Binding-site contacts:
Ligand atom C08 contacts residue ALA53 of chain 1.B at 4.1 Å (hydrophobic).
Ligand atom N01 contacts residue HIS227 of chain 1.B at 3.2 Å (h-bond).
Ligand atom C04 contacts residue LEU49 of chain 1.B at 4.2 Å (hydrophobic).
Ligand atom N01 contacts residue LEU228 of chain 1.B at 4.1 Å.
Ligand atom C18 contacts residue MET124 of chain 1.B at 4.2 Å (hydrophobic).
Ligand atom C01 contacts residue LEU228 of chain 1.B at 4.2 Å (hydrophobic).
Ligand atom C14 contacts residue LEU87 of chain 1.B at 4.2 Å (hydrophobic).
Ligand atom O01 contacts residue GLU56 of chain 1.B at 2.5 Å (salt-bridge).
Ligand atom C08 contacts residue GLU56 of chain 1.B at 3.3 Å.
Ligand atom C12 contacts residue LEU94 of chain 1.B at 3.7 Å (hydrophobic).
Ligand atom C13 contacts residue MET91 of chain 1.B at 4.2 Å (hydrophobic).
Ligand atom C09 contacts residue LEU90 of chain 1.B at 3.9 Å (hydrophobic).
Ligand atom C13 contacts residue LEU131 of chain 1.B at 4.2 Å (hydrophobic).
Ligand atom O01 contacts residue LEU94 of chain 1.B at 4.2 Å.
Ligand atom C19 contacts residue HIS227 of chain 1.B at 3.2 Å.
Ligand atom C11 contacts residue LEU94 of chain 1.B at 4.1 Å (hydrophobic).
Ligand atom C07 contacts residue ALA53 of chain 1.B at 3.8 Å (hydrophobic).
Ligand atom C04 contacts residue ALA53 of chain 1.B at 4.2 Å (hydrophobic).
Ligand atom C17 contacts residue ILE127 of chain 1.B at 4.3 Å (hydrophobic).
Ligand atom C01 contacts residue LEU87 of chain 1.B at 4.2 Å (hydrophobic).
Ligand atom C16 contacts residue MET91 of chain 1.B at 4.1 Å (hydrophobic).
Ligand atom C12 contacts residue MET91 of chain 1.B at 3.7 Å (hydrophobic).
Ligand atom C17 contacts residue MET124 of chain 1.B at 3.6 Å (hydrophobic).
Ligand atom C09 contacts residue GLU56 of chain 1.B at 3.3 Å.
Ligand atom C05 contacts residue PHE107 of chain 1.B at 4.3 Å (hydrophobic).
Ligand atom C08 contacts residue LEU52 of chain 1.B at 4.3 Å (hydrophobic).
Ligand atom C16 contacts residue ILE127 of chain 1.B at 4.2 Å (hydrophobic).
Ligand atom C18 contacts residue HIS227 of chain 1.B at 4.0 Å.
Ligand atom C17 contacts residue HIS227 of chain 1.B at 3.9 Å.
Ligand atom C10 contacts residue LEU94 of chain 1.B at 3.7 Å (hydrophobic).
Ligand atom O01 contacts residue LEU90 of chain 1.B at 3.6 Å.
Ligand atom C07 contacts residue LEU49 of chain 1.B at 3.9 Å (hydrophobic).
Ligand atom C10 contacts residue LEU90 of chain 1.B at 3.3 Å (hydrophobic).
Ligand atom C09 contacts residue ARG97 of chain 1.B at 4.0 Å.
Ligand atom C11 contacts residue PHE107 of chain 1.B at 4.2 Å (hydrophobic).
Ligand atom O01 contacts residue ARG97 of chain 1.B at 3.1 Å (salt-bridge).
Ligand atom C07 contacts residue PHE107 of chain 1.B at 4.3 Å (hydrophobic).
Ligand atom C03 contacts residue LEU49 of chain 1.B at 4.2 Å (hydrophobic).
Ligand atom C06 contacts residue PHE107 of chain 1.B at 4.0 Å (hydrophobic).
Ligand atom C19 contacts residue LEU228 of chain 1.B at 4.0 Å (hydrophobic).

Sequence of chain 1.B:
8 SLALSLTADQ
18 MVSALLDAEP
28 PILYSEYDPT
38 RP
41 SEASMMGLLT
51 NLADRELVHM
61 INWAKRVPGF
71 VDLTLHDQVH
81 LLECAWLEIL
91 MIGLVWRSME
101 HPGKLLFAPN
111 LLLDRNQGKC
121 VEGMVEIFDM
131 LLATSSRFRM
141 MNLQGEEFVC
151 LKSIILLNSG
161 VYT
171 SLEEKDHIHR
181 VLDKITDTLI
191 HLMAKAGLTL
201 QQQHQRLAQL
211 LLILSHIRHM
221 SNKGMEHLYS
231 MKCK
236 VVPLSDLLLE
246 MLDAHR

A protein and the small-molecule ligand that binds it are described below.
Small molecule (SMILES): C[C@]12CC[C@@H]3c4ccc(O)cc4CC[C@H]3[C@@H]1CC[C@@H]2Nc1ccccc1